Binding-site contacts:
Ligand atom C1 contacts residue ASN28 of chain 2.A at 1.4 Å.
Ligand atom O5 contacts residue ASN28 of chain 2.A at 2.4 Å (h-bond).
Ligand atom C6 contacts residue ALA29 of chain 2.A at 3.8 Å (hydrophobic).
Ligand atom C6 contacts residue THR30 of chain 2.A at 3.6 Å.
Ligand atom O6 contacts residue THR30 of chain 2.A at 3.7 Å.
Ligand atom C5 contacts residue ASN28 of chain 2.A at 3.7 Å.
Ligand atom C2 contacts residue ASN28 of chain 2.A at 2.5 Å.
Ligand atom O5 contacts residue ALA29 of chain 2.A at 3.7 Å.
Ligand atom O6 contacts residue ALA29 of chain 2.A at 3.3 Å (h-bond).
Ligand atom O5 contacts residue THR309 of chain 2.A at 4.2 Å.
Ligand atom N2 contacts residue ASN28 of chain 2.A at 2.9 Å (h-bond).
Ligand atom O7 contacts residue ASN28 of chain 2.A at 3.8 Å.
Ligand atom C3 contacts residue ASN28 of chain 2.A at 3.8 Å.
Ligand atom C7 contacts residue ASN28 of chain 2.A at 3.5 Å.
Ligand atom O5 contacts residue THR30 of chain 2.A at 4.3 Å.
Ligand atom C5 contacts residue ALA29 of chain 2.A at 4.2 Å (hydrophobic).
Ligand atom C4 contacts residue ASN28 of chain 2.A at 4.2 Å.

This protein binds this small molecule.
Small molecule (SMILES): CC(=O)N[C@@H]1[C@@H](O)[C@H](O)[C@@H](CO)O[C@H]1O

Sequence of chain 2.A:
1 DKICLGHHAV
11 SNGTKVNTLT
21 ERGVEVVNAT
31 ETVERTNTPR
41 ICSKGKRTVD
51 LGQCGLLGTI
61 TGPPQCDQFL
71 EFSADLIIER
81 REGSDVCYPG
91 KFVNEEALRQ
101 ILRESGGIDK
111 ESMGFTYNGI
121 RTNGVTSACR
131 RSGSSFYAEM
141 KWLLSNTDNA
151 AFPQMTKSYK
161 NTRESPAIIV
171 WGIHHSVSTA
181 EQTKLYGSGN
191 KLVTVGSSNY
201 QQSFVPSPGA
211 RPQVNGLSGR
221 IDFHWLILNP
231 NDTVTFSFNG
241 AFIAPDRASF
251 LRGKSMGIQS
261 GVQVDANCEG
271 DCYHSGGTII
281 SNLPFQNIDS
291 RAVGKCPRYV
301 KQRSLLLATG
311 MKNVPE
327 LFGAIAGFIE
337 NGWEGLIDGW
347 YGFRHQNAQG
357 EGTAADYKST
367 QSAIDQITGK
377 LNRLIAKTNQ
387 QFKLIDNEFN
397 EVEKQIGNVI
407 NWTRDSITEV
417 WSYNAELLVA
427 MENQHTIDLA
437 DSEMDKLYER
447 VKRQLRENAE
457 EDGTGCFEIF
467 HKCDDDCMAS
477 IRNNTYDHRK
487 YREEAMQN